A small-molecule ligand and the protein it binds are described below.
Small molecule (SMILES): CC(=O)N[C@@H]1[C@@H](O)[C@H](O)[C@@H](CO)O[C@H]1O

Sequence of chain 45.B:
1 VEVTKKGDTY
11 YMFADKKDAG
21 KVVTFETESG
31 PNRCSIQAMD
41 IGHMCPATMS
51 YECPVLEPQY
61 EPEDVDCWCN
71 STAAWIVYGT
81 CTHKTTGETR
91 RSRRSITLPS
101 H

Binding-site contacts:
Ligand atom C1 contacts residue ASN70 of chain 45.B at 1.4 Å.
Ligand atom C2 contacts residue PRO31 of chain 45.B at 4.0 Å (hydrophobic).
Ligand atom C7 contacts residue ASN70 of chain 45.B at 3.4 Å.
Ligand atom C4 contacts residue ASN70 of chain 45.B at 4.2 Å.
Ligand atom C3 contacts residue PRO31 of chain 45.B at 4.1 Å (hydrophobic).
Ligand atom N2 contacts residue ASN70 of chain 45.B at 2.9 Å (h-bond).
Ligand atom C8 contacts residue ASN70 of chain 45.B at 3.9 Å.
Ligand atom C7 contacts residue PRO31 of chain 45.B at 3.2 Å (hydrophobic).
Ligand atom O7 contacts residue ASN70 of chain 45.B at 3.5 Å (h-bond).
Ligand atom C5 contacts residue ARG33 of chain 45.B at 3.9 Å.
Ligand atom C2 contacts residue ASN70 of chain 45.B at 2.5 Å.
Ligand atom C3 contacts residue ASN70 of chain 45.B at 3.8 Å.
Ligand atom N2 contacts residue PRO31 of chain 45.B at 2.8 Å (h-bond).
Ligand atom O7 contacts residue PRO31 of chain 45.B at 3.0 Å (h-bond).
Ligand atom O7 contacts residue SER71 of chain 45.B at 4.4 Å.
Ligand atom N2 contacts residue ASN32 of chain 45.B at 4.2 Å.
Ligand atom C1 contacts residue ARG33 of chain 45.B at 4.1 Å.
Ligand atom O5 contacts residue ARG33 of chain 45.B at 4.3 Å.
Ligand atom C5 contacts residue ASN70 of chain 45.B at 3.7 Å.
Ligand atom O6 contacts residue ARG33 of chain 45.B at 3.0 Å (salt-bridge).
Ligand atom O5 contacts residue ASN70 of chain 45.B at 2.4 Å (h-bond).
Ligand atom C6 contacts residue ARG33 of chain 45.B at 3.7 Å.
Ligand atom O3 contacts residue PRO31 of chain 45.B at 4.2 Å.